Sequence of chain 1.J:
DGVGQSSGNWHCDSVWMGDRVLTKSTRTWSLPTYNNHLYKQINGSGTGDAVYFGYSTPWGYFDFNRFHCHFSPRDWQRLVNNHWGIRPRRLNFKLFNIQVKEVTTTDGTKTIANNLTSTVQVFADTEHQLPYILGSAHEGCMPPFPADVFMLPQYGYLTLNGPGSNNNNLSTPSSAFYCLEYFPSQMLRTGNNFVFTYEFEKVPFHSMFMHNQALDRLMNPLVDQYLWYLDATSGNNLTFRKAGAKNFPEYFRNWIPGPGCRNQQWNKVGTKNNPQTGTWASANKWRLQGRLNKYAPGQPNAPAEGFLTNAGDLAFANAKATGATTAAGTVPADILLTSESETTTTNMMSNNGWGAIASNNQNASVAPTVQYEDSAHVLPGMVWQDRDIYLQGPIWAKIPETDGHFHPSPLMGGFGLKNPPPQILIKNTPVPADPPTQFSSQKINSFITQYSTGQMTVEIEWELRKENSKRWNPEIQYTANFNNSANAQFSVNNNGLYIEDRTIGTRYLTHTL

Sequence of chain 1.L:
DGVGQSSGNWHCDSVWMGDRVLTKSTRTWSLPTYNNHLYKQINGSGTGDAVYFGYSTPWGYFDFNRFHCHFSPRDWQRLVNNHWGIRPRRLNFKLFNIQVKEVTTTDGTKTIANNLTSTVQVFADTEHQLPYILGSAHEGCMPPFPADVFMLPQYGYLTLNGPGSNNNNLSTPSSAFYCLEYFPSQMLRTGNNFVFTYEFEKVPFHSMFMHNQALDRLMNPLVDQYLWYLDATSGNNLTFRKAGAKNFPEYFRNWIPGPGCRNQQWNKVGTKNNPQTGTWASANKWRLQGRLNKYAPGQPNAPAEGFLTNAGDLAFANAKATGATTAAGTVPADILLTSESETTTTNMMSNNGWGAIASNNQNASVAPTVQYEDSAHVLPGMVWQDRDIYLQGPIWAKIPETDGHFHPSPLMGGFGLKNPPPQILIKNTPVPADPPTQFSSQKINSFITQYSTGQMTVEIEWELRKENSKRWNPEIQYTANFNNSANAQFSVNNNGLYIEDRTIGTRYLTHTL

Binding-site contacts:
Ligand atom C2 contacts residue PRO408 of chain 1.J at 4.0 Å (hydrophobic).
Ligand atom C6 contacts residue GLY416 of chain 1.J at 4.2 Å.
Ligand atom O2P contacts residue HIS407 of chain 1.J at 4.1 Å.
Ligand atom N6 contacts residue SER409 of chain 1.J at 3.3 Å (h-bond).
Ligand atom C4 contacts residue PRO408 of chain 1.J at 3.9 Å (hydrophobic).
Ligand atom C8 contacts residue PRO408 of chain 1.J at 4.4 Å (hydrophobic).
Ligand atom N3 contacts residue PRO408 of chain 1.J at 3.6 Å.
Ligand atom N6 contacts residue GLY414 of chain 1.J at 4.4 Å.
Ligand atom C2' contacts residue HIS407 of chain 1.J at 4.0 Å.
Ligand atom N7 contacts residue HIS407 of chain 1.J at 3.8 Å.
Ligand atom O2P contacts residue GLY404 of chain 1.L at 4.2 Å.
Ligand atom C6 contacts residue SER409 of chain 1.J at 3.8 Å.
Ligand atom C8 contacts residue HIS407 of chain 1.J at 3.4 Å.
Ligand atom C1' contacts residue PRO408 of chain 1.J at 3.9 Å (hydrophobic).
Ligand atom N6 contacts residue PRO204 of chain 1.J at 4.4 Å.
Ligand atom C5 contacts residue PRO408 of chain 1.J at 4.2 Å (hydrophobic).
Ligand atom N6 contacts residue GLY416 of chain 1.J at 3.7 Å.
Ligand atom O2P contacts residue ASP403 of chain 1.L at 3.9 Å.
Ligand atom N6 contacts residue PHE415 of chain 1.J at 4.4 Å.
Ligand atom N7 contacts residue PRO204 of chain 1.J at 4.1 Å.
Ligand atom C2 contacts residue GLY416 of chain 1.J at 3.6 Å.
Ligand atom C2 contacts residue ILE399 of chain 1.J at 4.3 Å (hydrophobic).
Ligand atom C6 contacts residue PRO204 of chain 1.J at 4.3 Å (hydrophobic).
Ligand atom O1P contacts residue HIS405 of chain 1.L at 3.9 Å.
Ligand atom C2' contacts residue PRO408 of chain 1.J at 4.3 Å (hydrophobic).
Ligand atom N1 contacts residue GLY416 of chain 1.J at 3.1 Å (h-bond).
Ligand atom N9 contacts residue PRO408 of chain 1.J at 3.8 Å.
Ligand atom C8 contacts residue SER409 of chain 1.J at 4.2 Å.
Ligand atom C6 contacts residue PRO408 of chain 1.J at 3.8 Å (hydrophobic).
Ligand atom C5 contacts residue PRO204 of chain 1.J at 4.1 Å (hydrophobic).
Ligand atom N7 contacts residue SER409 of chain 1.J at 3.2 Å (h-bond).
Ligand atom N1 contacts residue PRO408 of chain 1.J at 3.8 Å.
Ligand atom C5 contacts residue SER409 of chain 1.J at 3.7 Å.
Ligand atom N6 contacts residue PRO408 of chain 1.J at 4.0 Å.
Ligand atom N9 contacts residue HIS407 of chain 1.J at 4.4 Å.

This protein binds this small molecule.
Small molecule (SMILES): Nc1ncnc2c1ncn2[C@H]1C[C@H](O)[C@@H](COP(=O)(O)O)O1